Binding-site contacts:
Ligand atom C18 contacts residue ARG452 of chain 1.C at 4.3 Å.
Ligand atom O3 contacts residue ALA399 of chain 1.C at 3.7 Å.
Ligand atom C22 contacts residue GLN46 of chain 1.C at 4.2 Å.
Ligand atom C16 contacts residue VAL400 of chain 1.C at 4.3 Å (hydrophobic).
Ligand atom N1 contacts residue TYR584 of chain 1.C at 4.1 Å.
Ligand atom O3 contacts residue SER398 of chain 1.C at 3.5 Å.
Ligand atom O4 contacts residue ALA399 of chain 1.C at 4.3 Å.
Ligand atom O2 contacts residue SER398 of chain 1.C at 4.2 Å.
Ligand atom C2 contacts residue GLU461 of chain 1.C at 4.3 Å.
Ligand atom C11 contacts residue ARG452 of chain 1.C at 4.2 Å.
Ligand atom C6 contacts residue ALA399 of chain 1.C at 4.0 Å (hydrophobic).
Ligand atom N1 contacts residue GLU583 of chain 1.C at 2.8 Å (salt-bridge).
Ligand atom C23 contacts residue GLU583 of chain 1.C at 3.6 Å.
Ligand atom C17 contacts residue ARG452 of chain 1.C at 3.6 Å.
Ligand atom O3 contacts residue VAL400 of chain 1.C at 3.4 Å.
Ligand atom C10 contacts residue GLU583 of chain 1.C at 4.3 Å.
Ligand atom C8 contacts residue ALA399 of chain 1.C at 3.9 Å (hydrophobic).
Ligand atom C21 contacts residue GLN46 of chain 1.C at 3.2 Å.
Ligand atom C16 contacts residue TYR179 of chain 1.C at 4.3 Å (hydrophobic).
Ligand atom C15 contacts residue TYR179 of chain 1.C at 4.2 Å (hydrophobic).
Ligand atom C1 contacts residue GLU461 of chain 1.C at 3.0 Å.
Ligand atom C16 contacts residue ARG452 of chain 1.C at 3.2 Å.
Ligand atom C3 contacts residue TYR47 of chain 1.C at 4.3 Å (hydrophobic).
Ligand atom C25 contacts residue TYR584 of chain 1.C at 4.3 Å (hydrophobic).
Ligand atom C16 contacts residue GLU458 of chain 1.C at 3.4 Å.
Ligand atom C21 contacts residue TYR47 of chain 1.C at 4.1 Å (hydrophobic).
Ligand atom C24 contacts residue GLU583 of chain 1.C at 3.7 Å.
Ligand atom C15 contacts residue GLU458 of chain 1.C at 3.7 Å.
Ligand atom C14 contacts residue SER398 of chain 1.C at 3.6 Å.
Ligand atom C26 contacts residue GLU583 of chain 1.C at 3.2 Å.
Ligand atom C8 contacts residue TYR584 of chain 1.C at 3.6 Å (hydrophobic).
Ligand atom C25 contacts residue GLU583 of chain 1.C at 3.6 Å.
Ligand atom C4 contacts residue TYR47 of chain 1.C at 4.3 Å (hydrophobic).
Ligand atom C12 contacts residue GLU461 of chain 1.C at 3.6 Å.
Ligand atom C17 contacts residue VAL400 of chain 1.C at 3.9 Å (hydrophobic).
Ligand atom C7 contacts residue GLU583 of chain 1.C at 4.3 Å.
Ligand atom C7 contacts residue TYR584 of chain 1.C at 3.6 Å (hydrophobic).
Ligand atom C7 contacts residue ALA399 of chain 1.C at 4.1 Å (hydrophobic).
Ligand atom C9 contacts residue ALA399 of chain 1.C at 4.1 Å (hydrophobic).
Ligand atom C11 contacts residue GLU458 of chain 1.C at 3.7 Å.

A protein and the small-molecule ligand that binds it are described below.
Small molecule (SMILES): C[C@H](CCC(=O)NCCC[N+](C)(C)CC(O)CS(=O)(=O)O)[C@H]1CC[C@H]2[C@@H]3[C@H](O)C[C@@H]4C[C@H](O)CC[C@]4(C)[C@H]3C[C@H](O)[C@]12C

Sequence of chain 1.C:
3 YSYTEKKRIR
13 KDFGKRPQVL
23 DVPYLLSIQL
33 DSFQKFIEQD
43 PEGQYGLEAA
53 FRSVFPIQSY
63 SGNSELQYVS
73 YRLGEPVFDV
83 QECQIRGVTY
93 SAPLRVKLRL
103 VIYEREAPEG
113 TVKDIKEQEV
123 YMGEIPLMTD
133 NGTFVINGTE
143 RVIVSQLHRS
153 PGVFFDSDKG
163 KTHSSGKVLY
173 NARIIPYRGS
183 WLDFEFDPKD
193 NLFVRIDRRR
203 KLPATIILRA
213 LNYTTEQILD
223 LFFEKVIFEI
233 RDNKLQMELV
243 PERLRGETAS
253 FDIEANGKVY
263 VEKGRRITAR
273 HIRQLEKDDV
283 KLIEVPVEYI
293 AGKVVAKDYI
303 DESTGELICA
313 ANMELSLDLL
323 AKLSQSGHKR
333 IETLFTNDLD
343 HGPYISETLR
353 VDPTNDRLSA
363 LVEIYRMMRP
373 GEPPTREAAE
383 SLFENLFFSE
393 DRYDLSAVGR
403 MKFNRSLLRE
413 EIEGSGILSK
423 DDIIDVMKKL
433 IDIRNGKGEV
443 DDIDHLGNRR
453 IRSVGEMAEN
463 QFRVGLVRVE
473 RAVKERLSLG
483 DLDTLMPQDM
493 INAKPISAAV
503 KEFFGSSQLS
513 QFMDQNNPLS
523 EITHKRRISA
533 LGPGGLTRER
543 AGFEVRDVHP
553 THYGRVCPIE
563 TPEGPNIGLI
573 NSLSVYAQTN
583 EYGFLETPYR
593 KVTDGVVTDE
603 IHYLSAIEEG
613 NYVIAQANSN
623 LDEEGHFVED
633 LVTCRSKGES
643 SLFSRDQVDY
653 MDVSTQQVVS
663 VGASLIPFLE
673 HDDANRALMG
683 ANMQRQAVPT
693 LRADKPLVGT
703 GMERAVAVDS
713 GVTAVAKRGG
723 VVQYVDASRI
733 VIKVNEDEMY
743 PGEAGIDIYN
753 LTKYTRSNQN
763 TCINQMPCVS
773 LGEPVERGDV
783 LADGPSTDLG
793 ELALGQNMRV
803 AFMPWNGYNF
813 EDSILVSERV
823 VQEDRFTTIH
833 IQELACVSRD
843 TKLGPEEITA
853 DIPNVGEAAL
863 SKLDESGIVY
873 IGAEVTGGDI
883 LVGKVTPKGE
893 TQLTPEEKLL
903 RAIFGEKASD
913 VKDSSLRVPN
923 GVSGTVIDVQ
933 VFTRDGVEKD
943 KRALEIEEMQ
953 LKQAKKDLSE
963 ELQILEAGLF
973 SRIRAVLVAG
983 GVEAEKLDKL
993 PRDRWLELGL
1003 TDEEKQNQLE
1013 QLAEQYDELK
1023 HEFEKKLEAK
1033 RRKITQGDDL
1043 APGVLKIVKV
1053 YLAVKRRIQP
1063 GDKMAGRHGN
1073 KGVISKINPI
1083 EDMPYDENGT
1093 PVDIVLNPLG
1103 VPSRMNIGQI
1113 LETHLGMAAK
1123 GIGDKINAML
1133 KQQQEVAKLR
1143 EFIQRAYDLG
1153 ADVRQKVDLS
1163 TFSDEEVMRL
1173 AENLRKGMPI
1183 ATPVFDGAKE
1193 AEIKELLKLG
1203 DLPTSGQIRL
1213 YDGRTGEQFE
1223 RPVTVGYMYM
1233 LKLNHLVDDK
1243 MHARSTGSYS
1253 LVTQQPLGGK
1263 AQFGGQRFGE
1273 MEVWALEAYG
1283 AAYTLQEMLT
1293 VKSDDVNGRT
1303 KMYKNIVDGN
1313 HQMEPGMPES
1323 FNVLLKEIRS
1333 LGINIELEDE